Binding-site contacts:
Ligand atom C5 contacts residue SER151 of chain 2.H at 4.4 Å.
Ligand atom N2 contacts residue THR156 of chain 2.H at 4.2 Å.
Ligand atom O7 contacts residue ASN154 of chain 2.H at 3.1 Å (h-bond).
Ligand atom C2 contacts residue ASN154 of chain 2.H at 2.5 Å.
Ligand atom C5 contacts residue ALA147 of chain 2.H at 4.4 Å (hydrophobic).
Ligand atom C6 contacts residue SER151 of chain 2.H at 4.0 Å.
Ligand atom C4 contacts residue ASN154 of chain 2.H at 4.2 Å.
Ligand atom C6 contacts residue GLY150 of chain 2.H at 4.2 Å.
Ligand atom N2 contacts residue ASN154 of chain 2.H at 3.1 Å (h-bond).
Ligand atom O5 contacts residue SER151 of chain 2.H at 4.1 Å.
Ligand atom C1 contacts residue ASN154 of chain 2.H at 1.4 Å.
Ligand atom O6 contacts residue ALA147 of chain 2.H at 3.8 Å.
Ligand atom O5 contacts residue ASN154 of chain 2.H at 2.3 Å (h-bond).
Ligand atom C3 contacts residue ASN154 of chain 2.H at 3.8 Å.
Ligand atom C7 contacts residue THR156 of chain 2.H at 4.5 Å.
Ligand atom C1 contacts residue GLY150 of chain 2.H at 4.5 Å.
Ligand atom O6 contacts residue GLY150 of chain 2.H at 4.0 Å.
Ligand atom C1 contacts residue THR156 of chain 2.H at 3.6 Å.
Ligand atom C8 contacts residue THR156 of chain 2.H at 4.3 Å.
Ligand atom C7 contacts residue ASN154 of chain 2.H at 3.3 Å.
Ligand atom C6 contacts residue ALA147 of chain 2.H at 3.3 Å (hydrophobic).
Ligand atom O6 contacts residue SER151 of chain 2.H at 4.3 Å.
Ligand atom O5 contacts residue THR156 of chain 2.H at 4.2 Å.
Ligand atom O5 contacts residue GLY150 of chain 2.H at 3.9 Å.
Ligand atom C5 contacts residue ASN154 of chain 2.H at 3.6 Å.

The protein below binds the small molecule below.
Small molecule (SMILES): CC(=O)N[C@@H]1[C@@H](O)[C@H](O)[C@@H](CO)O[C@H]1O

Sequence of chain 2.H:
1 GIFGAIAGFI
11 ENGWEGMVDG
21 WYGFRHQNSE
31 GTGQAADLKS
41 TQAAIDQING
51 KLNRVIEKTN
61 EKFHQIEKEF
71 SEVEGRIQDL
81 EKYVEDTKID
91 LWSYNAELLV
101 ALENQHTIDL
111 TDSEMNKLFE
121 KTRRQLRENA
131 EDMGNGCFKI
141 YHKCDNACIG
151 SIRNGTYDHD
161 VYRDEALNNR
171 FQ